The small molecule below binds the protein below.
Small molecule (SMILES): C[N+](C)(C)CCS

Sequence of chain 1.F:
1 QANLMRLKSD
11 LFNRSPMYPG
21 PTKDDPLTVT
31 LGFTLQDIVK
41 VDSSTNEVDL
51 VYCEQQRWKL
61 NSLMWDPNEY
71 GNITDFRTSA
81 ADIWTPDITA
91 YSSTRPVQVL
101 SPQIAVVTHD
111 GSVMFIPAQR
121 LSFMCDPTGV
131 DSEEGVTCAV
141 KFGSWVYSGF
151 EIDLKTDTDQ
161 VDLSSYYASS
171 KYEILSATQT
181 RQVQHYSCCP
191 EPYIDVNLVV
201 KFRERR

Binding-site contacts:
Ligand atom SD contacts residue THR34 of chain 1.G at 4.2 Å.
Ligand atom C1 contacts residue SER165 of chain 1.G at 4.5 Å.
Ligand atom C2 contacts residue SER165 of chain 1.G at 4.1 Å.
Ligand atom C1 contacts residue CYS53 of chain 1.G at 3.6 Å (hydrophobic).
Ligand atom SD contacts residue CYS53 of chain 1.G at 2.1 Å (h-bond).
Ligand atom C2 contacts residue CYS53 of chain 1.G at 4.0 Å (hydrophobic).
Ligand atom C4 contacts residue TYR91 of chain 1.F at 3.8 Å (hydrophobic).
Ligand atom C3 contacts residue TRP145 of chain 1.F at 4.4 Å (hydrophobic).

Sequence of chain 1.G:
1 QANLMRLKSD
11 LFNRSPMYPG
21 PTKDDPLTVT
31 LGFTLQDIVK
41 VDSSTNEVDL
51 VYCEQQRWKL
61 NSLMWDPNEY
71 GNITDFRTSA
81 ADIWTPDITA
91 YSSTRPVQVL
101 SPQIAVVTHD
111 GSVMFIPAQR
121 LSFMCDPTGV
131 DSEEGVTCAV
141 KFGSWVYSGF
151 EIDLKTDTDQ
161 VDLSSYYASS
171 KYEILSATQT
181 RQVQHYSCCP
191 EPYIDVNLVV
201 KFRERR